Sequence of chain 1.B:
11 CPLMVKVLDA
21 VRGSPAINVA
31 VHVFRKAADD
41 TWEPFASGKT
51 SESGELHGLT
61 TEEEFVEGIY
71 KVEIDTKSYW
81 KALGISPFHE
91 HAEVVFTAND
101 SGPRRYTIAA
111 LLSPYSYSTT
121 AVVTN

Binding-site contacts:
Ligand atom C07 contacts residue XLB1 of chain 2.D at 1.3 Å.
Ligand atom O04 contacts residue XLB1 of chain 2.D at 0.2 Å (h-bond).
Ligand atom CL1 contacts residue ALA109 of chain 1.B at 3.1 Å.
Ligand atom C05 contacts residue XLB1 of chain 2.D at 2.1 Å.
Ligand atom C13 contacts residue LYS16 of chain 2.B at 3.4 Å.
Ligand atom C07 contacts residue LEU18 of chain 2.B at 3.3 Å (hydrophobic).
Ligand atom O01 contacts residue LYS16 of chain 2.B at 2.5 Å (salt-bridge).
Ligand atom C04 contacts residue XLB1 of chain 2.D at 1.4 Å.
Ligand atom C11 contacts residue XLB1 of chain 2.D at 2.0 Å.
Ligand atom B01 contacts residue XLB1 of chain 2.D at 2.8 Å.
Ligand atom CL1 contacts residue XLB1 of chain 2.D at 2.9 Å.
Ligand atom C13 contacts residue XLB1 of chain 2.D at 0.3 Å.
Ligand atom C10 contacts residue LEU18 of chain 2.B at 3.5 Å (hydrophobic).
Ligand atom C05 contacts residue ALA109 of chain 2.B at 3.6 Å (hydrophobic).
Ligand atom C15 contacts residue SER118 of chain 2.B at 3.7 Å.
Ligand atom O03 contacts residue LEU111 of chain 2.B at 3.7 Å.
Ligand atom O03 contacts residue SER118 of chain 1.B at 2.5 Å (h-bond).
Ligand atom C12 contacts residue XLB1 of chain 2.D at 1.5 Å.
Ligand atom O03 contacts residue XLB1 of chain 2.D at 1.0 Å.
Ligand atom O04 contacts residue LEU111 of chain 1.B at 3.7 Å.
Ligand atom C15 contacts residue XLB1 of chain 2.D at 1.1 Å.
Ligand atom C14 contacts residue XLB1 of chain 2.D at 0.9 Å.
Ligand atom O02 contacts residue XLB1 of chain 2.D at 3.4 Å.
Ligand atom C12 contacts residue LYS16 of chain 2.B at 3.3 Å.
Ligand atom O02 contacts residue LYS16 of chain 1.B at 3.0 Å (salt-bridge).
Ligand atom C03 contacts residue XLB1 of chain 2.D at 0.9 Å.
Ligand atom C02 contacts residue XLB1 of chain 2.D at 0.7 Å.
Ligand atom B01 contacts residue LYS16 of chain 2.B at 2.9 Å.
Ligand atom C09 contacts residue XLB1 of chain 2.D at 0.9 Å.
Ligand atom C13 contacts residue LYS16 of chain 1.B at 3.6 Å.
Ligand atom C01 contacts residue XLB1 of chain 2.D at 1.0 Å.
Ligand atom C01 contacts residue SER118 of chain 2.B at 3.3 Å.
Ligand atom CL1 contacts residue LEU18 of chain 2.B at 3.0 Å.
Ligand atom O04 contacts residue SER118 of chain 1.B at 2.8 Å (h-bond).
Ligand atom C15 contacts residue SER118 of chain 1.B at 2.9 Å.
Ligand atom C10 contacts residue XLB1 of chain 2.D at 1.6 Å.
Ligand atom C08 contacts residue XLB1 of chain 2.D at 0.3 Å.
Ligand atom O04 contacts residue SER118 of chain 2.B at 2.9 Å (h-bond).
Ligand atom C06 contacts residue XLB1 of chain 2.D at 2.2 Å.
Ligand atom C15 contacts residue LEU111 of chain 2.B at 3.6 Å (hydrophobic).

This protein binds this small molecule.
Small molecule (SMILES): O=C(O)c1cccc(/C=C/c2ccc(B(O)O)cc2Cl)c1

Sequence of chain 2.B:
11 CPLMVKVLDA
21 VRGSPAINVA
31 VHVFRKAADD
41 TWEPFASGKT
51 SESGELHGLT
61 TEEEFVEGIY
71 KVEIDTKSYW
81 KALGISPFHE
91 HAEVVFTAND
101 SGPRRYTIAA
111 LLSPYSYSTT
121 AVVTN